Sequence of chain 1.A:
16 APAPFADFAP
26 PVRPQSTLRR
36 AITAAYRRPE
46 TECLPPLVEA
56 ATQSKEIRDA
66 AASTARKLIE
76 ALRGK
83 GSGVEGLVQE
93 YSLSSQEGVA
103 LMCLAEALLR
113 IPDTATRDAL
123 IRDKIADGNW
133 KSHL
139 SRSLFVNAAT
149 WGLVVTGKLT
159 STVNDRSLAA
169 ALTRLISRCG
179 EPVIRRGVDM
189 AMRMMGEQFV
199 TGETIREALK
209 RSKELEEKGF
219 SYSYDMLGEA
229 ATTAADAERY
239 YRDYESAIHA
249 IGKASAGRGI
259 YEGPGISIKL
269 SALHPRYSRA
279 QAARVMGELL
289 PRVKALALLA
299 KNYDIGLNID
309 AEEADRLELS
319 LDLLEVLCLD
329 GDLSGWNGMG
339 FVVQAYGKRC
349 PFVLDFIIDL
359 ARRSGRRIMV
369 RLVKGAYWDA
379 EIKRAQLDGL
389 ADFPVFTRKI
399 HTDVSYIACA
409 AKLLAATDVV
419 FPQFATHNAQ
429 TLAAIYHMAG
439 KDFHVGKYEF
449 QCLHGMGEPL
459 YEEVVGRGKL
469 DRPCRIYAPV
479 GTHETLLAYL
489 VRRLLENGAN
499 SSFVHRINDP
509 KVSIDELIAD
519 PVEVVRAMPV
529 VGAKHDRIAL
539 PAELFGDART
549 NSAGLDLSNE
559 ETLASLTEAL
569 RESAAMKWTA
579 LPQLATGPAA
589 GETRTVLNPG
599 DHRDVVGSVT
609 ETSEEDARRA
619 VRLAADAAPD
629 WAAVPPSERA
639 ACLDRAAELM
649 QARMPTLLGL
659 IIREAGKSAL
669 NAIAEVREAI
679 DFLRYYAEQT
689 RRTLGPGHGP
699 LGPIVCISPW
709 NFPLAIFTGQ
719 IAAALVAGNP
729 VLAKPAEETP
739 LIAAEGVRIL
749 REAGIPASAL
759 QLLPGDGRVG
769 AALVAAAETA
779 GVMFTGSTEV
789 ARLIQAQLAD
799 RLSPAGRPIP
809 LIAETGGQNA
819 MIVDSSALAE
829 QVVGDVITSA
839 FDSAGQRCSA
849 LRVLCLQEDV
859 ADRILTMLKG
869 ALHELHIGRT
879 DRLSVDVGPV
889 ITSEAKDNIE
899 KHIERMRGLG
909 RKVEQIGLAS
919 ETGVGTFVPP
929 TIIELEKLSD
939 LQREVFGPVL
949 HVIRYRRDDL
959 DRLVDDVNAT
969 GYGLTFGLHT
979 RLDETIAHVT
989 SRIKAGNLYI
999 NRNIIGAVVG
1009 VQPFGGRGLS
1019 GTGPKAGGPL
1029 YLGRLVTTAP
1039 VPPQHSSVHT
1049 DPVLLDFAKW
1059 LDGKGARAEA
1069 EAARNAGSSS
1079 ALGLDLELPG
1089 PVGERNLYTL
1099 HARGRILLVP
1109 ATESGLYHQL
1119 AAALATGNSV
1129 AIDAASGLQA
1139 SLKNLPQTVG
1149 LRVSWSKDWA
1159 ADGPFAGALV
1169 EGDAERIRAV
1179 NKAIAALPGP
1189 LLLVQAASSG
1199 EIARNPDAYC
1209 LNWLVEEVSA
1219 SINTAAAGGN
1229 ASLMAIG

Binding-site contacts:
Ligand atom C contacts residue LYS575 of chain 1.A at 3.8 Å.
Ligand atom CB contacts residue LYS575 of chain 1.A at 3.9 Å.
Ligand atom CG contacts residue MET574 of chain 1.A at 4.0 Å (hydrophobic).
Ligand atom OXT contacts residue TRP576 of chain 1.A at 4.4 Å.
Ligand atom CA contacts residue ARG746 of chain 1.A at 3.8 Å.
Ligand atom O contacts residue LYS575 of chain 1.A at 3.9 Å.
Ligand atom O contacts residue THR577 of chain 1.A at 2.9 Å (h-bond).
Ligand atom CG contacts residue LYS575 of chain 1.A at 3.6 Å.
Ligand atom OXT contacts residue ARG746 of chain 1.A at 3.3 Å (salt-bridge).
Ligand atom CD contacts residue ARG651 of chain 1.A at 4.4 Å.
Ligand atom C contacts residue TRP576 of chain 1.A at 4.1 Å (hydrophobic).
Ligand atom CG contacts residue TRP576 of chain 1.A at 4.3 Å (hydrophobic).
Ligand atom N contacts residue TRP576 of chain 1.A at 3.4 Å.
Ligand atom CD contacts residue MET574 of chain 1.A at 4.0 Å (hydrophobic).
Ligand atom C contacts residue ARG746 of chain 1.A at 3.0 Å.
Ligand atom C contacts residue THR577 of chain 1.A at 3.5 Å.
Ligand atom OXT contacts residue LYS575 of chain 1.A at 3.7 Å.
Ligand atom OXT contacts residue THR577 of chain 1.A at 2.7 Å (h-bond).
Ligand atom CA contacts residue LYS575 of chain 1.A at 4.5 Å.
Ligand atom CD contacts residue TRP576 of chain 1.A at 3.5 Å (hydrophobic).
Ligand atom N contacts residue ARG746 of chain 1.A at 3.6 Å.
Ligand atom O contacts residue TRP576 of chain 1.A at 3.4 Å.
Ligand atom N contacts residue GLU743 of chain 1.A at 4.0 Å.
Ligand atom O contacts residue ARG746 of chain 1.A at 2.8 Å (salt-bridge).

The small molecule below binds the protein below.
Small molecule (SMILES): O=C(O)[C@H]1CCCN1